Sequence of chain 1.A:
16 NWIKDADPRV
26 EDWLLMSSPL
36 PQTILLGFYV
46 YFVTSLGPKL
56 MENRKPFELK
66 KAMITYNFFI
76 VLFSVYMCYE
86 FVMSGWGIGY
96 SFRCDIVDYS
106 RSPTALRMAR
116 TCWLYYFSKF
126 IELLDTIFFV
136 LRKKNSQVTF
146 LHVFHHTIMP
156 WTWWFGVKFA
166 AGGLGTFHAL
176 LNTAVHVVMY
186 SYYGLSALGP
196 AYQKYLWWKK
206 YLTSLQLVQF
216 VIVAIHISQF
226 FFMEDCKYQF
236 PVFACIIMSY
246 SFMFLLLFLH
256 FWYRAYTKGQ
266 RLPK

This small molecule binds to this protein.
Small molecule (SMILES): CCCCCCC(CCCCCC)(CO[C@H]1O[C@@H](CO)[C@H](O)[C@@H](O)[C@@H]1O)CO[C@H]1O[C@@H](CO)[C@H](O)[C@@H](O)[C@@H]1O

Binding-site contacts:
Ligand atom CBI contacts residue TYR200 of chain 1.A at 3.9 Å (hydrophobic).
Ligand atom C1 contacts residue 37X1 of chain 1.E at 3.5 Å.
Ligand atom CBE contacts residue TYR200 of chain 1.A at 4.2 Å (hydrophobic).
Ligand atom OBV contacts residue 37X1 of chain 1.E at 3.5 Å (h-bond).
Ligand atom CBE contacts residue 37X1 of chain 1.E at 3.7 Å.
Ligand atom O1 contacts residue 37X1 of chain 1.E at 3.5 Å (h-bond).
Ligand atom CBR contacts residue 37X1 of chain 1.E at 4.3 Å.
Ligand atom CBC contacts residue LEU201 of chain 1.A at 4.2 Å (hydrophobic).
Ligand atom CBI contacts residue 37X1 of chain 1.F at 3.8 Å.
Ligand atom OAP contacts residue 37X1 of chain 1.E at 2.7 Å (h-bond).
Ligand atom CBS contacts residue 37X1 of chain 1.E at 3.0 Å.
Ligand atom CCJ contacts residue TYR200 of chain 1.A at 3.5 Å (hydrophobic).
Ligand atom CBT contacts residue TYR200 of chain 1.A at 3.9 Å (hydrophobic).
Ligand atom CBC contacts residue 37X1 of chain 1.F at 3.7 Å.
Ligand atom CBP contacts residue TYR200 of chain 1.A at 3.8 Å (hydrophobic).
Ligand atom CBI contacts residue 37X1 of chain 1.E at 3.9 Å.
Ligand atom O5 contacts residue 37X1 of chain 1.E at 3.0 Å (h-bond).
Ligand atom OAL contacts residue TYR200 of chain 1.A at 2.6 Å (h-bond).
Ligand atom OBV contacts residue TYR200 of chain 1.A at 4.0 Å.
Ligand atom C5 contacts residue 37X1 of chain 1.E at 3.3 Å.
Ligand atom C6 contacts residue 37X1 of chain 1.E at 3.6 Å.
Ligand atom CBE contacts residue TYR197 of chain 1.A at 4.4 Å (hydrophobic).
Ligand atom CBC contacts residue TYR200 of chain 1.A at 3.6 Å (hydrophobic).
Ligand atom CBE contacts residue 37X1 of chain 1.F at 4.0 Å.
Ligand atom CCJ contacts residue 37X1 of chain 1.E at 4.0 Å.
Ligand atom CBK contacts residue 37X1 of chain 1.E at 4.5 Å.
Ligand atom CBL contacts residue 37X1 of chain 1.E at 3.6 Å.
Ligand atom CBH contacts residue 37X1 of chain 1.E at 4.2 Å.
Ligand atom CCL contacts residue 37X1 of chain 1.E at 3.9 Å.
Ligand atom O6 contacts residue 37X1 of chain 1.E at 2.9 Å (h-bond).
Ligand atom CBQ contacts residue 37X1 of chain 1.E at 3.9 Å.
Ligand atom CBC contacts residue TYR197 of chain 1.A at 3.4 Å (hydrophobic).
Ligand atom CBG contacts residue 37X1 of chain 1.E at 4.4 Å.
Ligand atom OBX contacts residue TYR200 of chain 1.A at 3.4 Å.
Ligand atom CCM contacts residue 37X1 of chain 1.E at 4.1 Å.
Ligand atom CBG contacts residue TYR200 of chain 1.A at 3.7 Å (hydrophobic).
Ligand atom CCF contacts residue TYR200 of chain 1.A at 3.6 Å (hydrophobic).
Ligand atom CBK contacts residue TYR200 of chain 1.A at 4.0 Å (hydrophobic).